Sequence of chain 1.A:
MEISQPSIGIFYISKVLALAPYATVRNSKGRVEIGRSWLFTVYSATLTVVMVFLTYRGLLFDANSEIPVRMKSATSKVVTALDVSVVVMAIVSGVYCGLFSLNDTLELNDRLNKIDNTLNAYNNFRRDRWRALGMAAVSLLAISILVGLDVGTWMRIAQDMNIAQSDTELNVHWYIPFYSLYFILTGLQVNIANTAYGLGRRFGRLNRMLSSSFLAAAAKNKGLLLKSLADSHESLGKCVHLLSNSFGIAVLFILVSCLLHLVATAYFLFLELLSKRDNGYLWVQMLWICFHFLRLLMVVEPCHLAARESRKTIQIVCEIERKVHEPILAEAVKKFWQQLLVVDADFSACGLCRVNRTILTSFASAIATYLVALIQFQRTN

Binding-site contacts:
Ligand atom O4 contacts residue THR310 of chain 1.A at 2.5 Å (h-bond).
Ligand atom C1 contacts residue TYR182 of chain 1.A at 3.8 Å (hydrophobic).
Ligand atom C1 contacts residue ASP150 of chain 1.A at 3.7 Å.
Ligand atom O3 contacts residue PHE178 of chain 1.A at 3.8 Å.
Ligand atom C4 contacts residue ASP83 of chain 1.A at 3.7 Å.
Ligand atom O1 contacts residue TYR179 of chain 1.A at 3.6 Å.
Ligand atom O3 contacts residue ASP83 of chain 1.A at 2.5 Å (salt-bridge).
Ligand atom C6 contacts residue PHE313 of chain 1.A at 3.9 Å (hydrophobic).
Ligand atom C4 contacts residue TYR182 of chain 1.A at 4.0 Å (hydrophobic).
Ligand atom O5 contacts residue ASP83 of chain 1.A at 3.9 Å.
Ligand atom C2 contacts residue ARG70 of chain 1.A at 3.8 Å.
Ligand atom O2 contacts residue ARG70 of chain 1.A at 3.0 Å (salt-bridge).
Ligand atom C1 contacts residue TRP333 of chain 1.A at 3.6 Å (hydrophobic).
Ligand atom C5 contacts residue THR310 of chain 1.A at 3.6 Å.
Ligand atom C2 contacts residue ASP83 of chain 1.A at 3.1 Å.
Ligand atom O3 contacts residue TYR182 of chain 1.A at 2.3 Å (h-bond).
Ligand atom O6 contacts residue ASP83 of chain 1.A at 3.7 Å.
Ligand atom O1 contacts residue ASP150 of chain 1.A at 3.1 Å (salt-bridge).
Ligand atom C5 contacts residue TRP333 of chain 1.A at 4.0 Å (hydrophobic).
Ligand atom C2 contacts residue PHE178 of chain 1.A at 4.1 Å (hydrophobic).
Ligand atom C1 contacts residue PHE178 of chain 1.A at 3.7 Å (hydrophobic).
Ligand atom C6 contacts residue THR310 of chain 1.A at 3.3 Å.
Ligand atom O1 contacts residue ARG70 of chain 1.A at 2.9 Å (salt-bridge).
Ligand atom O2 contacts residue ASP83 of chain 1.A at 2.0 Å (salt-bridge).
Ligand atom O6 contacts residue PHE313 of chain 1.A at 3.4 Å.
Ligand atom O2 contacts residue PHE178 of chain 1.A at 3.4 Å.
Ligand atom O4 contacts residue TRP333 of chain 1.A at 3.5 Å.
Ligand atom O6 contacts residue THR310 of chain 1.A at 3.9 Å.
Ligand atom C6 contacts residue GLN330 of chain 1.A at 3.1 Å.
Ligand atom C4 contacts residue HIS337 of chain 1.A at 3.9 Å.
Ligand atom O3 contacts residue HIS306 of chain 1.A at 3.5 Å.
Ligand atom O4 contacts residue HIS337 of chain 1.A at 2.7 Å (h-bond).
Ligand atom O6 contacts residue ARG70 of chain 1.A at 4.0 Å.
Ligand atom C5 contacts residue GLN330 of chain 1.A at 3.9 Å.
Ligand atom O1 contacts residue PHE178 of chain 1.A at 3.4 Å.
Ligand atom C3 contacts residue TYR182 of chain 1.A at 3.0 Å (hydrophobic).
Ligand atom C4 contacts residue THR310 of chain 1.A at 3.1 Å.
Ligand atom O5 contacts residue ARG70 of chain 1.A at 3.5 Å (salt-bridge).
Ligand atom C2 contacts residue TYR182 of chain 1.A at 4.1 Å (hydrophobic).
Ligand atom C3 contacts residue ASP83 of chain 1.A at 3.2 Å.

A small-molecule ligand and the protein it binds are described below.
Small molecule (SMILES): OC[C@H]1O[C@](O)(CO)[C@@H](O)[C@@H]1O